Binding-site contacts:
Ligand atom C1 contacts residue SER803 of chain 1.B at 3.2 Å.
Ligand atom C4 contacts residue ASN801 of chain 1.B at 4.2 Å.
Ligand atom C1 contacts residue ASN801 of chain 1.B at 1.4 Å.
Ligand atom C2 contacts residue SER803 of chain 1.B at 4.3 Å.
Ligand atom O6 contacts residue GLN804 of chain 1.B at 3.7 Å.
Ligand atom C5 contacts residue SER803 of chain 1.B at 3.9 Å.
Ligand atom C3 contacts residue SER803 of chain 1.B at 4.4 Å.
Ligand atom C7 contacts residue ASN801 of chain 1.B at 3.8 Å.
Ligand atom C2 contacts residue ASN801 of chain 1.B at 2.5 Å.
Ligand atom O5 contacts residue ASN801 of chain 1.B at 2.3 Å (h-bond).
Ligand atom O5 contacts residue SER803 of chain 1.B at 3.7 Å.
Ligand atom O6 contacts residue GLN935 of chain 1.B at 4.3 Å.
Ligand atom C3 contacts residue ASN801 of chain 1.B at 3.8 Å.
Ligand atom N2 contacts residue ASN801 of chain 1.B at 3.0 Å (h-bond).
Ligand atom O7 contacts residue ASN801 of chain 1.B at 4.3 Å.
Ligand atom C5 contacts residue ASN801 of chain 1.B at 3.6 Å.
Ligand atom C8 contacts residue ASN801 of chain 1.B at 4.1 Å.

Sequence of chain 1.B:
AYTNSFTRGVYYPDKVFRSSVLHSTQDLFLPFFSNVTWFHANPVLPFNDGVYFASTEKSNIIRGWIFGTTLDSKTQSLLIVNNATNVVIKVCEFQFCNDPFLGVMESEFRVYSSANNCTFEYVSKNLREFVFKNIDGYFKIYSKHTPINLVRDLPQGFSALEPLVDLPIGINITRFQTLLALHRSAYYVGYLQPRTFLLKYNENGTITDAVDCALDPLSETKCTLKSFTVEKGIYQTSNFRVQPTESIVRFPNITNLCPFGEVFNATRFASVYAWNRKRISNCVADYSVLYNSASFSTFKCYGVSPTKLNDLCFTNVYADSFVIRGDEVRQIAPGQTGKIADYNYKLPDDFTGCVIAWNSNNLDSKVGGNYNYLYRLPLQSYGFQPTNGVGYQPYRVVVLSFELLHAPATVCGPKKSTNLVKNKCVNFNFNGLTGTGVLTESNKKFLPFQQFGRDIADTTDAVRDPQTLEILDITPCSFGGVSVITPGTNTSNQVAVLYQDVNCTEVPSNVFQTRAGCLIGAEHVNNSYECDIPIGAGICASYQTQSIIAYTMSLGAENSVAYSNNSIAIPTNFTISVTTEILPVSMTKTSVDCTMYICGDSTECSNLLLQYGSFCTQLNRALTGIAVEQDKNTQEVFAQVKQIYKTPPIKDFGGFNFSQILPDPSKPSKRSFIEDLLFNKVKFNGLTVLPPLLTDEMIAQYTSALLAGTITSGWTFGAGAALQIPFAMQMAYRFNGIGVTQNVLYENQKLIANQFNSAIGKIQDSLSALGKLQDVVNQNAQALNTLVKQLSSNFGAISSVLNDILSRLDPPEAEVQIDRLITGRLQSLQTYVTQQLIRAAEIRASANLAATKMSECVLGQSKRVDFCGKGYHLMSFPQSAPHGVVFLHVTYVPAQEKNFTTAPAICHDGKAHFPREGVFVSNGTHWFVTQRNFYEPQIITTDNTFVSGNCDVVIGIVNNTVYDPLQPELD

A protein and the small-molecule ligand that binds it are described below.
Small molecule (SMILES): CC(=O)N[C@H]1[C@H](O[C@H]2[C@H](O)[C@@H](NC(C)=O)CO[C@@H]2CO)O[C@H](CO)[C@@H](O)[C@@H]1O